Binding-site contacts:
Ligand atom C8 contacts residue VAL302 of chain 3.A at 4.0 Å (hydrophobic).
Ligand atom C8 contacts residue ASN301 of chain 3.A at 4.4 Å.
Ligand atom N2 contacts residue ASN265 of chain 3.A at 2.9 Å (h-bond).
Ligand atom C3 contacts residue GLN263 of chain 3.A at 3.6 Å.
Ligand atom C3 contacts residue ASN265 of chain 3.A at 3.8 Å.
Ligand atom N2 contacts residue GLN263 of chain 3.A at 4.2 Å.
Ligand atom O5 contacts residue ASN265 of chain 3.A at 2.4 Å (h-bond).
Ligand atom C4 contacts residue GLN263 of chain 3.A at 4.0 Å.
Ligand atom O7 contacts residue SER381 of chain 3.A at 4.5 Å.
Ligand atom C8 contacts residue ASN265 of chain 3.A at 4.3 Å.
Ligand atom C7 contacts residue ASN265 of chain 3.A at 3.2 Å.
Ligand atom C5 contacts residue GLN263 of chain 3.A at 3.5 Å.
Ligand atom C8 contacts residue SER303 of chain 3.A at 3.6 Å.
Ligand atom C2 contacts residue GLN263 of chain 3.A at 3.9 Å.
Ligand atom C4 contacts residue ASN265 of chain 3.A at 4.2 Å.
Ligand atom C2 contacts residue ASN265 of chain 3.A at 2.4 Å.
Ligand atom O6 contacts residue ARG412 of chain 3.A at 3.6 Å.
Ligand atom C1 contacts residue GLN263 of chain 3.A at 3.3 Å.
Ligand atom O5 contacts residue GLN263 of chain 3.A at 3.8 Å.
Ligand atom O4 contacts residue GLN263 of chain 3.A at 4.3 Å.
Ligand atom C5 contacts residue ASN265 of chain 3.A at 3.7 Å.
Ligand atom O7 contacts residue ASN301 of chain 3.A at 4.2 Å.
Ligand atom O7 contacts residue ASN265 of chain 3.A at 3.1 Å (h-bond).
Ligand atom O5 contacts residue VAL414 of chain 3.A at 4.5 Å.
Ligand atom C1 contacts residue ASN265 of chain 3.A at 1.4 Å.

Sequence of chain 3.A:
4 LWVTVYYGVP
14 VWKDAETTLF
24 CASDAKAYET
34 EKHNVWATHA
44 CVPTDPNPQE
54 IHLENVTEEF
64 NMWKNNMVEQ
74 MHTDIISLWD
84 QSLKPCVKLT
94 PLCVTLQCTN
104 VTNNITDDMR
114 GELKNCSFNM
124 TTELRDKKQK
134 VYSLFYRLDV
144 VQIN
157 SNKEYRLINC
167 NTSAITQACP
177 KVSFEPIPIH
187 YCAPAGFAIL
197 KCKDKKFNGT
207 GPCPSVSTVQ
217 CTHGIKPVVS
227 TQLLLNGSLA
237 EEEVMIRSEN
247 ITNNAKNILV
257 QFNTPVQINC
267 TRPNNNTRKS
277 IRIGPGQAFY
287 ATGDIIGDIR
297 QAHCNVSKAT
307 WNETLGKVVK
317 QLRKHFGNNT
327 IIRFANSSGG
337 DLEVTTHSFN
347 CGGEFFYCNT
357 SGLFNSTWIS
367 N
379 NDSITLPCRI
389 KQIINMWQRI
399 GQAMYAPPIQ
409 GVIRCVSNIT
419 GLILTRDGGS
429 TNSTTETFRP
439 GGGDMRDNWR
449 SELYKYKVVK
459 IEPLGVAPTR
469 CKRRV

This protein binds this small molecule.
Small molecule (SMILES): CC(=O)N[C@@H]1[C@@H](O)[C@H](O)[C@@H](CO)O[C@H]1O